Binding-site contacts:
Ligand atom N2 contacts residue ASN370 of chain 1.G at 2.9 Å (h-bond).
Ligand atom C3 contacts residue ASN370 of chain 1.G at 3.7 Å.
Ligand atom O5 contacts residue PRO369 of chain 1.G at 4.3 Å.
Ligand atom C2 contacts residue ASN370 of chain 1.G at 2.4 Å.
Ligand atom C1 contacts residue PRO369 of chain 1.G at 4.3 Å (hydrophobic).
Ligand atom C8 contacts residue ASN370 of chain 1.G at 4.0 Å.
Ligand atom O5 contacts residue ASN370 of chain 1.G at 2.4 Å (h-bond).
Ligand atom O7 contacts residue ASN370 of chain 1.G at 3.9 Å.
Ligand atom C5 contacts residue ASN370 of chain 1.G at 3.7 Å.
Ligand atom C7 contacts residue ASN370 of chain 1.G at 3.6 Å.
Ligand atom C4 contacts residue ASN370 of chain 1.G at 4.1 Å.
Ligand atom C1 contacts residue ASN370 of chain 1.G at 1.4 Å.

Sequence of chain 1.G:
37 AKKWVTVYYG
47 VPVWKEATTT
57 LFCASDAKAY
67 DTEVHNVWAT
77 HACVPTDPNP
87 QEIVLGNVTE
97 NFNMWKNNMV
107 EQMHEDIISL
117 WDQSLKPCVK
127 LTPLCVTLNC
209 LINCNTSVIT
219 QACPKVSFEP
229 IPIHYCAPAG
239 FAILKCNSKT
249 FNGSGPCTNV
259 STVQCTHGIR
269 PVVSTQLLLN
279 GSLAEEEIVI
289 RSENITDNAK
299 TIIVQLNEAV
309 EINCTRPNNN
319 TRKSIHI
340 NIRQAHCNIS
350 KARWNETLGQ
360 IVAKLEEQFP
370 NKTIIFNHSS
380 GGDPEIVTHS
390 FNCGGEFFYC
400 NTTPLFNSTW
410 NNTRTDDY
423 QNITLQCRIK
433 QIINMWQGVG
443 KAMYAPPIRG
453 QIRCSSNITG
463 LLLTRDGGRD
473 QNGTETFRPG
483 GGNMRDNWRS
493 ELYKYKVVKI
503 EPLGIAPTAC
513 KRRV

A protein and the small-molecule ligand that binds it are described below.
Small molecule (SMILES): CC(=O)N[C@@H]1[C@@H](O)[C@H](O)[C@@H](CO)O[C@H]1O